Binding-site contacts:
Ligand atom OAE contacts residue ALA67 of chain 1.A at 4.0 Å.
Ligand atom CAB contacts residue GLY45 of chain 1.A at 4.3 Å.
Ligand atom NAC contacts residue ALA67 of chain 1.A at 4.2 Å.
Ligand atom CAB contacts residue SER44 of chain 1.A at 4.3 Å.
Ligand atom OAE contacts residue GLY45 of chain 1.A at 3.3 Å (h-bond).
Ligand atom OAE contacts residue ILE46 of chain 1.A at 3.9 Å.
Ligand atom CAD contacts residue LYS69 of chain 1.A at 4.2 Å.
Ligand atom CAA contacts residue SER44 of chain 1.A at 4.0 Å.
Ligand atom CAD contacts residue SER68 of chain 1.A at 3.4 Å.
Ligand atom NAC contacts residue GLY45 of chain 1.A at 4.3 Å.
Ligand atom CAD contacts residue ALA67 of chain 1.A at 3.2 Å (hydrophobic).
Ligand atom OAE contacts residue SER44 of chain 1.A at 4.3 Å.

Sequence of chain 1.A:
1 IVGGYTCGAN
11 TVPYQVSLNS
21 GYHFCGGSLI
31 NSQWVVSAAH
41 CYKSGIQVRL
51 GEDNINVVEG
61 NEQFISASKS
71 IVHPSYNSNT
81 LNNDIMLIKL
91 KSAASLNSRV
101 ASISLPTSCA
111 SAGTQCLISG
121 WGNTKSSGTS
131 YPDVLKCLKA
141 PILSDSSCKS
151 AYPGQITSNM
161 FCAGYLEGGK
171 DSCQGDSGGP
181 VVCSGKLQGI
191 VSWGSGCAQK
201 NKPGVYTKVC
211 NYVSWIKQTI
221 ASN

A small-molecule ligand and the protein it binds are described below.
Small molecule (SMILES): C[N+](C)(C)[O-]